Sequence of chain 1.B:
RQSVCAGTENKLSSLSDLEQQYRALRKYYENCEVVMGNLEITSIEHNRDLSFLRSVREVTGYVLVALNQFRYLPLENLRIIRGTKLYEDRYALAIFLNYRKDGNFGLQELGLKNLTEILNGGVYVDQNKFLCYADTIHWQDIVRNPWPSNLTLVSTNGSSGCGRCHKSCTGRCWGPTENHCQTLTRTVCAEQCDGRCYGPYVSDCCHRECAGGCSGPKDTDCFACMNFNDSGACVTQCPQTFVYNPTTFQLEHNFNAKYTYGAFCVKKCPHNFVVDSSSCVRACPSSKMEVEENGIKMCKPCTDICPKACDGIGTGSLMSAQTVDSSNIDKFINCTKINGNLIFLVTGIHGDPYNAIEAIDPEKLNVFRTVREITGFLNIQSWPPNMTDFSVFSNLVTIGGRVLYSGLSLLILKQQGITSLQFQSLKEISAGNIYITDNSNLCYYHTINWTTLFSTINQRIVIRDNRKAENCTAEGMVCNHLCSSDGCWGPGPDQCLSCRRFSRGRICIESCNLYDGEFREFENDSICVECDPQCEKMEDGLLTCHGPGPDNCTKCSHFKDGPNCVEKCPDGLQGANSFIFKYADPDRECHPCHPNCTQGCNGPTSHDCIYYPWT

Binding-site contacts:
Ligand atom O5 contacts residue GLY547 of chain 1.B at 4.1 Å.
Ligand atom N2 contacts residue ASN552 of chain 1.B at 2.9 Å (h-bond).
Ligand atom N2 contacts residue PRO548 of chain 1.B at 3.2 Å (h-bond).
Ligand atom C2 contacts residue ASP551 of chain 1.B at 4.1 Å.
Ligand atom C7 contacts residue GLY549 of chain 1.B at 4.5 Å.
Ligand atom O6 contacts residue HIS546 of chain 1.B at 4.1 Å.
Ligand atom C2 contacts residue ASN552 of chain 1.B at 2.5 Å.
Ligand atom C2 contacts residue PRO548 of chain 1.B at 3.5 Å (hydrophobic).
Ligand atom O7 contacts residue PRO548 of chain 1.B at 3.5 Å (h-bond).
Ligand atom C1 contacts residue ASN552 of chain 1.B at 1.5 Å.
Ligand atom C1 contacts residue PRO548 of chain 1.B at 3.6 Å (hydrophobic).
Ligand atom O7 contacts residue ASN552 of chain 1.B at 4.4 Å.
Ligand atom C5 contacts residue ASN552 of chain 1.B at 3.7 Å.
Ligand atom O5 contacts residue PRO548 of chain 1.B at 4.0 Å.
Ligand atom C8 contacts residue GLY549 of chain 1.B at 4.0 Å.
Ligand atom O5 contacts residue ASN552 of chain 1.B at 2.4 Å (h-bond).
Ligand atom C1 contacts residue ASP551 of chain 1.B at 4.0 Å.
Ligand atom C4 contacts residue ASN552 of chain 1.B at 4.2 Å.
Ligand atom C7 contacts residue ASN552 of chain 1.B at 3.9 Å.
Ligand atom O6 contacts residue GLY547 of chain 1.B at 4.4 Å.
Ligand atom C8 contacts residue ASP551 of chain 1.B at 3.3 Å.
Ligand atom C3 contacts residue ASN552 of chain 1.B at 3.8 Å.
Ligand atom C7 contacts residue ASP551 of chain 1.B at 3.6 Å.
Ligand atom C8 contacts residue PRO548 of chain 1.B at 3.8 Å (hydrophobic).
Ligand atom N2 contacts residue ASP551 of chain 1.B at 3.0 Å (salt-bridge).
Ligand atom C7 contacts residue PRO548 of chain 1.B at 3.2 Å (hydrophobic).

A small-molecule ligand and the protein it binds are described below.
Small molecule (SMILES): CC(=O)N[C@@H]1[C@@H](O)[C@H](O)[C@@H](CO)O[C@H]1O